Sequence of chain 1.E:
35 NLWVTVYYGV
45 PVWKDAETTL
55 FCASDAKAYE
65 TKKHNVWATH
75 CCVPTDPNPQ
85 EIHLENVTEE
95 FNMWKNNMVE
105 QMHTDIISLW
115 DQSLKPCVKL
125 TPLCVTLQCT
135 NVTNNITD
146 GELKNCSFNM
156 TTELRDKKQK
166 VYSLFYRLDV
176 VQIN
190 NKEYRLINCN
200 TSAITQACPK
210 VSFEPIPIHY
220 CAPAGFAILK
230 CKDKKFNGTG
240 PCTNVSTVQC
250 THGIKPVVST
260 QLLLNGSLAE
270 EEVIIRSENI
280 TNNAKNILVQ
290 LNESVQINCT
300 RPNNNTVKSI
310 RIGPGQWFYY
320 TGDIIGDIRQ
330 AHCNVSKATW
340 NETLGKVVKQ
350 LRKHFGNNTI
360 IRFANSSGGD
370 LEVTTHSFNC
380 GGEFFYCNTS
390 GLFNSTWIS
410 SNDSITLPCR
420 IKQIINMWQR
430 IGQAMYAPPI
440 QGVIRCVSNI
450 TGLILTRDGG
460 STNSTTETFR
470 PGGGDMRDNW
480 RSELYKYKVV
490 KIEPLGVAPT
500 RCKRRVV

The protein below binds the small molecule below.
Small molecule (SMILES): CC(=O)N[C@H]1[C@H](O[C@H]2[C@H](O)[C@@H](NC(C)=O)CO[C@@H]2CO)O[C@H](CO)[C@@H](O)[C@@H]1O

Binding-site contacts:
Ligand atom C8 contacts residue ASN199 of chain 1.E at 3.5 Å.
Ligand atom O7 contacts residue ASN199 of chain 1.E at 3.5 Å (h-bond).
Ligand atom C8 contacts residue ILE196 of chain 1.E at 4.1 Å (hydrophobic).
Ligand atom O5 contacts residue ILE196 of chain 1.E at 4.3 Å.
Ligand atom C7 contacts residue ARG310 of chain 1.A at 3.8 Å.
Ligand atom C2 contacts residue ASN199 of chain 1.E at 2.4 Å.
Ligand atom C6 contacts residue ARG194 of chain 1.E at 4.0 Å.
Ligand atom N2 contacts residue THR200 of chain 1.E at 3.1 Å (h-bond).
Ligand atom C2 contacts residue THR200 of chain 1.E at 4.0 Å.
Ligand atom O6 contacts residue ARG194 of chain 1.E at 4.1 Å.
Ligand atom C1 contacts residue ARG194 of chain 1.E at 3.6 Å.
Ligand atom C5 contacts residue ARG194 of chain 1.E at 4.1 Å.
Ligand atom O5 contacts residue ASN199 of chain 1.E at 2.4 Å (h-bond).
Ligand atom C7 contacts residue THR200 of chain 1.E at 3.8 Å.
Ligand atom N2 contacts residue ASN199 of chain 1.E at 2.8 Å (h-bond).
Ligand atom C1 contacts residue ILE196 of chain 1.E at 4.4 Å (hydrophobic).
Ligand atom C8 contacts residue ARG310 of chain 1.A at 4.0 Å.
Ligand atom O7 contacts residue ARG310 of chain 1.A at 3.0 Å (salt-bridge).
Ligand atom O6 contacts residue VAL176 of chain 1.E at 4.1 Å.
Ligand atom C1 contacts residue THR200 of chain 1.E at 3.8 Å.
Ligand atom C4 contacts residue ASN199 of chain 1.E at 4.2 Å.
Ligand atom C6 contacts residue VAL176 of chain 1.E at 4.0 Å (hydrophobic).
Ligand atom C8 contacts residue THR200 of chain 1.E at 3.5 Å.
Ligand atom C1 contacts residue ASN199 of chain 1.E at 1.5 Å.
Ligand atom C7 contacts residue ASN199 of chain 1.E at 3.2 Å.
Ligand atom C3 contacts residue ASN199 of chain 1.E at 3.7 Å.
Ligand atom C5 contacts residue ASN199 of chain 1.E at 3.7 Å.
Ligand atom O5 contacts residue ARG194 of chain 1.E at 2.9 Å (salt-bridge).

Sequence of chain 1.A:
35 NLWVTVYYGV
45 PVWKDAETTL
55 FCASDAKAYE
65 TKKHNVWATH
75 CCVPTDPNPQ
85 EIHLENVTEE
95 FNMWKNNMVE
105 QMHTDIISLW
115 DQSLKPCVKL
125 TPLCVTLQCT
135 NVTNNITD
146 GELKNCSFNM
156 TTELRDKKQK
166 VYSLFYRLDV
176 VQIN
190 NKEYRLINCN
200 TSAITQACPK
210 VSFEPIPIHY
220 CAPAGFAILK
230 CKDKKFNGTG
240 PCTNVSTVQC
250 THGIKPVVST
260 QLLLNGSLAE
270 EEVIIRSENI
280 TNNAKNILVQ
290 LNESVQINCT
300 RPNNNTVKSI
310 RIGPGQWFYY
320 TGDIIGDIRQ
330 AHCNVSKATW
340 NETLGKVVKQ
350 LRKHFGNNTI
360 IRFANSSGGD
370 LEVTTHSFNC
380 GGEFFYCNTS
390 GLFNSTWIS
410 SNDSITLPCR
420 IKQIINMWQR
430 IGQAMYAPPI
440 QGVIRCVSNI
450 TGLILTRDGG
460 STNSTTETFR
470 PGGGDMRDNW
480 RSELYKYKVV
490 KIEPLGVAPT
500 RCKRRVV